Binding-site contacts:
Ligand atom N26 contacts residue PRO698 of chain 1.A at 3.5 Å.
Ligand atom C09 contacts residue VAL697 of chain 1.A at 3.7 Å (hydrophobic).
Ligand atom C10 contacts residue GLU695 of chain 1.A at 3.4 Å.
Ligand atom C32 contacts residue LEU696 of chain 1.A at 3.7 Å (hydrophobic).
Ligand atom C16 contacts residue PHE622 of chain 1.A at 3.8 Å (hydrophobic).
Ligand atom C28 contacts residue PRO698 of chain 1.A at 3.7 Å (hydrophobic).
Ligand atom C02 contacts residue VAL697 of chain 1.A at 3.2 Å (hydrophobic).
Ligand atom N11 contacts residue ILE777 of chain 1.A at 3.8 Å.
Ligand atom N26 contacts residue LEU696 of chain 1.A at 3.4 Å.
Ligand atom C30 contacts residue ASN644 of chain 1.A at 3.8 Å.
Ligand atom O33 contacts residue EDO1 of chain 1.C at 3.8 Å.
Ligand atom N06 contacts residue LEU696 of chain 1.A at 3.8 Å.
Ligand atom C29 contacts residue ASN644 of chain 1.A at 3.7 Å.
Ligand atom C10 contacts residue ILE777 of chain 1.A at 3.8 Å (hydrophobic).
Ligand atom C21 contacts residue SER623 of chain 1.A at 2.9 Å.
Ligand atom C03 contacts residue SER700 of chain 1.A at 3.0 Å.
Ligand atom C19 contacts residue PHE622 of chain 1.A at 3.7 Å (hydrophobic).
Ligand atom C03 contacts residue VAL697 of chain 1.A at 3.6 Å (hydrophobic).
Ligand atom C22 contacts residue SER624 of chain 1.A at 3.8 Å.
Ligand atom N24 contacts residue VAL697 of chain 1.A at 3.2 Å (h-bond).
Ligand atom C10 contacts residue PHE682 of chain 1.A at 3.5 Å (hydrophobic).
Ligand atom N08 contacts residue VAL697 of chain 1.A at 3.2 Å (h-bond).
Ligand atom C13 contacts residue MET646 of chain 1.A at 3.8 Å (hydrophobic).
Ligand atom C20 contacts residue SER623 of chain 1.A at 3.8 Å.
Ligand atom O01 contacts residue ALA699 of chain 1.A at 3.8 Å.
Ligand atom O33 contacts residue LEU696 of chain 1.A at 3.3 Å (h-bond).
Ligand atom C22 contacts residue SER623 of chain 1.A at 3.7 Å.
Ligand atom C34 contacts residue LEU696 of chain 1.A at 3.3 Å (hydrophobic).
Ligand atom N06 contacts residue MET767 of chain 1.A at 3.8 Å.
Ligand atom C09 contacts residue GLU695 of chain 1.A at 3.0 Å.
Ligand atom O14 contacts residue MET646 of chain 1.A at 3.4 Å.
Ligand atom O01 contacts residue VAL697 of chain 1.A at 3.6 Å.
Ligand atom C28 contacts residue ASN644 of chain 1.A at 3.8 Å.
Ligand atom C25 contacts residue LEU696 of chain 1.A at 3.6 Å (hydrophobic).
Ligand atom N08 contacts residue GLU695 of chain 1.A at 3.5 Å (salt-bridge).
Ligand atom C25 contacts residue VAL697 of chain 1.A at 3.7 Å (hydrophobic).
Ligand atom N26 contacts residue VAL697 of chain 1.A at 3.5 Å (h-bond).
Ligand atom S36 contacts residue LYS630 of chain 1.A at 3.7 Å.
Ligand atom C29 contacts residue PRO698 of chain 1.A at 3.7 Å (hydrophobic).
Ligand atom C34 contacts residue ASN644 of chain 1.A at 3.7 Å.

Sequence of chain 1.A:
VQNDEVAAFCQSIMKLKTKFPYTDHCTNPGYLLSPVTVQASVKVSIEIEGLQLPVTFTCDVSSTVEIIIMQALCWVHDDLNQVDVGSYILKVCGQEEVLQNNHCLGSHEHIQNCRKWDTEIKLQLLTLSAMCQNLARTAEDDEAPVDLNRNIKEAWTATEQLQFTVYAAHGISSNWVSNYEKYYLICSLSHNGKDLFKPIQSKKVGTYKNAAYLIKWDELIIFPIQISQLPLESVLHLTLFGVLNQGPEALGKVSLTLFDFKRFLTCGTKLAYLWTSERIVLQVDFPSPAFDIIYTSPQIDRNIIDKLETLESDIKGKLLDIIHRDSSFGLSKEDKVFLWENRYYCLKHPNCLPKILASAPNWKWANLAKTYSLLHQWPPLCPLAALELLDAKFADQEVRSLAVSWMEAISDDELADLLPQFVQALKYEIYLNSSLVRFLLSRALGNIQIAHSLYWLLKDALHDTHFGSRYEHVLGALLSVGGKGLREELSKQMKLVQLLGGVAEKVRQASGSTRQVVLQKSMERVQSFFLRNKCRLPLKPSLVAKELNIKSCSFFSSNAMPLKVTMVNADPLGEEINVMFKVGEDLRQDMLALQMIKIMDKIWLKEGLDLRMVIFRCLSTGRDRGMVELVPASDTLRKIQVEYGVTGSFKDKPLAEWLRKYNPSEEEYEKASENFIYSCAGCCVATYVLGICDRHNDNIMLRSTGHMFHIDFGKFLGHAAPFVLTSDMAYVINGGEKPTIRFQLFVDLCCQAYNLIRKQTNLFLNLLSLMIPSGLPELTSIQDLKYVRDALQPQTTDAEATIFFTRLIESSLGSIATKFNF

This protein binds this small molecule.
Small molecule (SMILES): O=C(CSc1nc2nccnc2c(=O)n1CCc1ccccc1)Nc1nc(-c2cccc(O)c2)cs1